Sequence of chain 1.A:
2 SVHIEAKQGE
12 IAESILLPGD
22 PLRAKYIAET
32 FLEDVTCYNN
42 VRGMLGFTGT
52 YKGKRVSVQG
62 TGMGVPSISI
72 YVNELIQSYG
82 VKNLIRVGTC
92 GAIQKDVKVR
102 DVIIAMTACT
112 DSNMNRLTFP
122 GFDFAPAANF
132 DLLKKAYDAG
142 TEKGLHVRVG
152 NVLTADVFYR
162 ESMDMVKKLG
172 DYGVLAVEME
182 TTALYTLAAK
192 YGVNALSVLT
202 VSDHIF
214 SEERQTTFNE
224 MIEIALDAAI

Binding-site contacts:
Ligand atom C2' contacts residue SO41 of chain 6.C at 3.6 Å.
Ligand atom C5' contacts residue MET64 of chain 6.A at 3.7 Å (hydrophobic).
Ligand atom O4' contacts residue ARG43 of chain 1.A at 3.4 Å (salt-bridge).
Ligand atom N3 contacts residue PHE159 of chain 6.A at 3.7 Å.
Ligand atom C5 contacts residue VAL178 of chain 6.A at 3.6 Å (hydrophobic).
Ligand atom C4' contacts residue SO41 of chain 6.C at 3.5 Å.
Ligand atom O5' contacts residue HIS4 of chain 1.A at 2.6 Å (h-bond).
Ligand atom O2' contacts residue GLU179 of chain 6.A at 3.4 Å.
Ligand atom C3' contacts residue GLU181 of chain 6.A at 3.6 Å.
Ligand atom O2' contacts residue GLU181 of chain 6.A at 2.7 Å (salt-bridge).
Ligand atom N1 contacts residue PHE159 of chain 6.A at 3.5 Å.
Ligand atom C5 contacts residue GLY92 of chain 6.A at 3.8 Å.
Ligand atom O2' contacts residue THR90 of chain 6.A at 3.8 Å.
Ligand atom C1' contacts residue THR90 of chain 6.A at 3.5 Å.
Ligand atom C8 contacts residue CYS91 of chain 6.A at 3.5 Å (hydrophobic).
Ligand atom O2' contacts residue SO41 of chain 6.C at 3.2 Å (h-bond).
Ligand atom O3' contacts residue GLU181 of chain 6.A at 2.7 Å (salt-bridge).
Ligand atom O3' contacts residue MET64 of chain 6.A at 3.7 Å.
Ligand atom C4' contacts residue MET64 of chain 6.A at 3.8 Å (hydrophobic).
Ligand atom N9 contacts residue THR90 of chain 6.A at 3.6 Å.
Ligand atom N7 contacts residue GLY92 of chain 6.A at 3.4 Å (h-bond).
Ligand atom C4' contacts residue ARG43 of chain 1.A at 3.6 Å.
Ligand atom C3' contacts residue SO41 of chain 6.C at 3.6 Å.
Ligand atom O2' contacts residue MET180 of chain 6.A at 2.9 Å (h-bond).
Ligand atom N3 contacts residue MET180 of chain 6.A at 3.6 Å.
Ligand atom O3' contacts residue SO41 of chain 6.C at 2.6 Å (h-bond).
Ligand atom C5' contacts residue PHE159 of chain 6.A at 3.7 Å (hydrophobic).
Ligand atom C4 contacts residue VAL178 of chain 6.A at 3.8 Å (hydrophobic).
Ligand atom O4' contacts residue THR90 of chain 6.A at 3.5 Å (h-bond).
Ligand atom O2' contacts residue ARG87 of chain 6.A at 3.1 Å (salt-bridge).
Ligand atom C2 contacts residue PHE159 of chain 6.A at 3.3 Å (hydrophobic).
Ligand atom O4' contacts residue SO41 of chain 6.C at 3.5 Å (h-bond).
Ligand atom N7 contacts residue CYS91 of chain 6.A at 3.4 Å.
Ligand atom O6 contacts residue GLY92 of chain 6.A at 3.6 Å.
Ligand atom C2' contacts residue MET180 of chain 6.A at 3.6 Å (hydrophobic).
Ligand atom C8 contacts residue THR90 of chain 6.A at 3.2 Å.
Ligand atom O5' contacts residue PHE159 of chain 6.A at 3.4 Å.
Ligand atom C1' contacts residue SO41 of chain 6.C at 3.2 Å.
Ligand atom C5' contacts residue HIS4 of chain 1.A at 3.5 Å.
Ligand atom C6 contacts residue PHE159 of chain 6.A at 3.7 Å (hydrophobic).

This small molecule binds to this protein.
Small molecule (SMILES): O=c1[nH]cnc2c1ncn2[C@@H]1O[C@H](CO)[C@@H](O)[C@H]1O

Sequence of chain 6.A:
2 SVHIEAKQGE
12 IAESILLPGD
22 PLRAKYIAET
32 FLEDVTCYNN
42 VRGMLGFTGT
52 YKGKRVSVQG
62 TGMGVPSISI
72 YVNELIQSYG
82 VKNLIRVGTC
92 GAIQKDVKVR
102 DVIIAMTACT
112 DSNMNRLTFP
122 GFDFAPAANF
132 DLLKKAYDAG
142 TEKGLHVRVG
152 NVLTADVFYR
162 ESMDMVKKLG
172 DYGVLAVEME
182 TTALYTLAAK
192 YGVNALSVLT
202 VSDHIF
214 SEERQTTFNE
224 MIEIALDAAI